Binding-site contacts:
Ligand atom O2B contacts residue LYS182 of chain 1.A at 2.8 Å (salt-bridge).
Ligand atom O1B contacts residue GLY179 of chain 1.A at 3.4 Å (h-bond).
Ligand atom C2 contacts residue PRO125 of chain 1.A at 3.4 Å (hydrophobic).
Ligand atom C5' contacts residue ASN237 of chain 1.A at 2.5 Å.
Ligand atom PB contacts residue LYS182 of chain 1.A at 3.1 Å.
Ligand atom N3B contacts residue GLY179 of chain 1.A at 3.1 Å (h-bond).
Ligand atom O5' contacts residue ASN237 of chain 1.A at 3.1 Å (h-bond).
Ligand atom PG contacts residue SER240 of chain 1.A at 3.4 Å.
Ligand atom O3G contacts residue SER240 of chain 1.A at 3.4 Å.
Ligand atom PA contacts residue ASN237 of chain 1.A at 2.9 Å.
Ligand atom O1A contacts residue THR183 of chain 1.A at 2.6 Å.
Ligand atom O2B contacts residue MG1 of chain 1.D at 2.7 Å.
Ligand atom O3G contacts residue SER241 of chain 1.A at 2.4 Å (h-bond).
Ligand atom O1A contacts residue GLU184 of chain 1.A at 3.3 Å (salt-bridge).
Ligand atom O1A contacts residue MG1 of chain 1.D at 3.1 Å.
Ligand atom O1B contacts residue GLY181 of chain 1.A at 3.3 Å (h-bond).
Ligand atom O1G contacts residue LYS182 of chain 1.A at 2.9 Å (salt-bridge).
Ligand atom O2G contacts residue SER178 of chain 1.A at 3.3 Å (h-bond).
Ligand atom PB contacts residue GLY179 of chain 1.A at 3.5 Å.
Ligand atom O1B contacts residue LYS182 of chain 1.A at 2.9 Å (salt-bridge).
Ligand atom N7 contacts residue GLU184 of chain 1.A at 3.4 Å.
Ligand atom O3A contacts residue ASN237 of chain 1.A at 3.4 Å (h-bond).
Ligand atom O4' contacts residue ASN124 of chain 1.A at 3.2 Å (h-bond).
Ligand atom O3G contacts residue MG1 of chain 1.D at 2.2 Å.
Ligand atom N3B contacts residue LYS182 of chain 1.A at 3.2 Å (salt-bridge).
Ligand atom O2A contacts residue ASN239 of chain 1.A at 3.3 Å (h-bond).
Ligand atom C8 contacts residue GLU184 of chain 1.A at 3.4 Å.
Ligand atom O2A contacts residue ASN237 of chain 1.A at 2.0 Å (h-bond).
Ligand atom C4' contacts residue ASN237 of chain 1.A at 3.2 Å.
Ligand atom O2B contacts residue THR183 of chain 1.A at 2.2 Å (h-bond).
Ligand atom C8 contacts residue ASN124 of chain 1.A at 3.2 Å.
Ligand atom O1B contacts residue ALA180 of chain 1.A at 3.4 Å (h-bond).
Ligand atom O2G contacts residue SER240 of chain 1.A at 2.0 Å (h-bond).
Ligand atom O4' contacts residue TYR126 of chain 1.A at 3.2 Å.
Ligand atom C2 contacts residue ARG127 of chain 1.A at 3.3 Å.
Ligand atom O3G contacts residue THR183 of chain 1.A at 3.3 Å (h-bond).
Ligand atom O1B contacts residue GLU177 of chain 1.A at 3.3 Å (salt-bridge).
Ligand atom PG contacts residue SER241 of chain 1.A at 3.3 Å.
Ligand atom O3A contacts residue GLY179 of chain 1.A at 3.3 Å (h-bond).
Ligand atom O2G contacts residue SER241 of chain 1.A at 3.1 Å (h-bond).

A small-molecule ligand and the protein it binds are described below.
Small molecule (SMILES): Nc1ncnc2c1ncn2[C@@H]1O[C@H](CO[P](=O)(O)O[P](=O)(O)NP(=O)(O)O)[C@@H](O)[C@H]1O

Sequence of chain 1.A:
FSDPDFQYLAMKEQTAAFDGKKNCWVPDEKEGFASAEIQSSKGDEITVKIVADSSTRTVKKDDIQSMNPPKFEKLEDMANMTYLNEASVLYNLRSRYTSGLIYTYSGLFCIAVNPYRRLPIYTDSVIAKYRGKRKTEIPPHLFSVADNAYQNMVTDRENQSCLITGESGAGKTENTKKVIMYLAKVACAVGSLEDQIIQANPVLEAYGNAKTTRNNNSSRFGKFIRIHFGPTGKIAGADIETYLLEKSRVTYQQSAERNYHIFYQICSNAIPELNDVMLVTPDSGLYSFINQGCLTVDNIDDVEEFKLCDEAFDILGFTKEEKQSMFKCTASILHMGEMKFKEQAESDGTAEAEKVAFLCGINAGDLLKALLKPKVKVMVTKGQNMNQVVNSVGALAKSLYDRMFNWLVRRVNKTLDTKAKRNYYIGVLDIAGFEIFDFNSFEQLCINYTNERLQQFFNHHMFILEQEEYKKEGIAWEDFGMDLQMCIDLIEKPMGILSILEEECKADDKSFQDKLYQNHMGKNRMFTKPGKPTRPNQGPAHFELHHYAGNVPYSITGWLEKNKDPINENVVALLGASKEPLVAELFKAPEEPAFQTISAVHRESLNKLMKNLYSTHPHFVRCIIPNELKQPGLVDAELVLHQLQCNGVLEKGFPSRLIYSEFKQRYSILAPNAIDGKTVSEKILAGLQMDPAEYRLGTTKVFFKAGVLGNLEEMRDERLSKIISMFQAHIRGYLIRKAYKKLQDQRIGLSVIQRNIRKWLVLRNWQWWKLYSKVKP